The small molecule below binds the protein below.
Small molecule (SMILES): c1cn[nH]c1

Sequence of chain 1.B:
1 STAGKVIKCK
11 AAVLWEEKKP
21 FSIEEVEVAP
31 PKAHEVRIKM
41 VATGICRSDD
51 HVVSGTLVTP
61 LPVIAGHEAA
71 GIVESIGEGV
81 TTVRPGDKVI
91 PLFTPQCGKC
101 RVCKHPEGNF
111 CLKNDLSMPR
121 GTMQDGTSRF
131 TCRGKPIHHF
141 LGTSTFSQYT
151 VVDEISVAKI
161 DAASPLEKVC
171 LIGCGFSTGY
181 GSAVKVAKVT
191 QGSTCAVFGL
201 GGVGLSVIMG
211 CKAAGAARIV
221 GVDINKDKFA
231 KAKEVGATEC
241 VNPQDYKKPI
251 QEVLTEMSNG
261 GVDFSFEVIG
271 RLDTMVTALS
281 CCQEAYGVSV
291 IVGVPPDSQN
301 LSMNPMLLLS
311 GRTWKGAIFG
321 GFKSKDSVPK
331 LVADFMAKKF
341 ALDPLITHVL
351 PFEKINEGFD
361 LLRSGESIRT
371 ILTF

Binding-site contacts:
Ligand atom N2 contacts residue CYS174 of chain 1.B at 3.9 Å.
Ligand atom C5 contacts residue CYS174 of chain 1.B at 4.5 Å (hydrophobic).
Ligand atom C4 contacts residue SER48 of chain 1.B at 3.8 Å.
Ligand atom C5 contacts residue HIS67 of chain 1.B at 3.2 Å.
Ligand atom N2 contacts residue ZN1 of chain 1.I at 3.1 Å.
Ligand atom N1 contacts residue CYS174 of chain 1.B at 3.4 Å (h-bond).
Ligand atom N1 contacts residue SER48 of chain 1.B at 3.1 Å (h-bond).
Ligand atom N2 contacts residue CYS46 of chain 1.B at 4.5 Å.
Ligand atom N1 contacts residue PHE93 of chain 1.B at 4.0 Å.
Ligand atom N1 contacts residue NAJ1 of chain 1.K at 2.6 Å.
Ligand atom C4 contacts residue LEU141 of chain 1.B at 4.1 Å (hydrophobic).
Ligand atom N2 contacts residue HIS67 of chain 1.B at 4.4 Å.
Ligand atom C5 contacts residue PHE93 of chain 1.B at 4.0 Å (hydrophobic).
Ligand atom N2 contacts residue PHE93 of chain 1.B at 4.0 Å.
Ligand atom C3 contacts residue NAJ1 of chain 1.K at 2.6 Å.
Ligand atom C3 contacts residue SER48 of chain 1.B at 3.7 Å.
Ligand atom C4 contacts residue ZN1 of chain 1.I at 4.3 Å.
Ligand atom C5 contacts residue SER48 of chain 1.B at 3.4 Å.
Ligand atom C4 contacts residue PHE93 of chain 1.B at 3.6 Å (hydrophobic).
Ligand atom C3 contacts residue VAL294 of chain 1.B at 4.3 Å (hydrophobic).
Ligand atom C5 contacts residue LEU141 of chain 1.B at 4.0 Å (hydrophobic).
Ligand atom C5 contacts residue ZN1 of chain 1.I at 3.1 Å.
Ligand atom N1 contacts residue CYS46 of chain 1.B at 3.7 Å.
Ligand atom N1 contacts residue ZN1 of chain 1.I at 2.1 Å.
Ligand atom N1 contacts residue HIS67 of chain 1.B at 3.1 Å (h-bond).
Ligand atom C4 contacts residue NAJ1 of chain 1.K at 3.8 Å.
Ligand atom C5 contacts residue NAJ1 of chain 1.K at 3.7 Å.
Ligand atom N2 contacts residue SER48 of chain 1.B at 3.3 Å (h-bond).
Ligand atom C3 contacts residue PHE93 of chain 1.B at 3.8 Å (hydrophobic).
Ligand atom N2 contacts residue NAJ1 of chain 1.K at 1.7 Å.
Ligand atom C3 contacts residue ZN1 of chain 1.I at 4.3 Å.